Binding-site contacts:
Ligand atom C24 contacts residue SER176 of chain 1.A at 3.2 Å.
Ligand atom C6 contacts residue MET255 of chain 1.A at 3.4 Å (hydrophobic).
Ligand atom O1 contacts residue GLY219 of chain 1.A at 3.6 Å.
Ligand atom C39 contacts residue VAL78 of chain 1.A at 3.5 Å (hydrophobic).
Ligand atom C45 contacts residue LEU309 of chain 1.A at 3.5 Å (hydrophobic).
Ligand atom C24 contacts residue PHE134 of chain 1.A at 3.5 Å (hydrophobic).
Ligand atom C6 contacts residue THR308 of chain 1.A at 3.4 Å.
Ligand atom O4 contacts residue THR308 of chain 1.A at 2.9 Å (h-bond).
Ligand atom C36 contacts residue ALA82 of chain 1.A at 3.4 Å (hydrophobic).
Ligand atom C49 contacts residue PHE303 of chain 1.A at 3.3 Å (hydrophobic).
Ligand atom C11 contacts residue LEU222 of chain 1.A at 3.5 Å (hydrophobic).
Ligand atom C41 contacts residue PHE138 of chain 1.A at 3.5 Å (hydrophobic).
Ligand atom C23 contacts residue PHE134 of chain 1.A at 3.5 Å (hydrophobic).
Ligand atom C29 contacts residue LEU64 of chain 1.A at 3.5 Å (hydrophobic).
Ligand atom C20 contacts residue PHE138 of chain 1.A at 3.6 Å (hydrophobic).
Ligand atom C38 contacts residue VAL78 of chain 1.A at 3.6 Å (hydrophobic).
Ligand atom C1 contacts residue GLY219 of chain 1.A at 3.3 Å.
Ligand atom C48 contacts residue GLY16 of chain 1.A at 3.4 Å.
Ligand atom C50 contacts residue ILE302 of chain 1.A at 3.4 Å (hydrophobic).
Ligand atom C7 contacts residue MET255 of chain 1.A at 3.4 Å (hydrophobic).
Ligand atom C45 contacts residue VAL313 of chain 1.A at 3.1 Å (hydrophobic).
Ligand atom C9 contacts residue PRO268 of chain 1.A at 3.5 Å (hydrophobic).
Ligand atom C17 contacts residue PHE138 of chain 1.A at 3.3 Å (hydrophobic).
Ligand atom C22 contacts residue SER176 of chain 1.A at 3.4 Å.
Ligand atom C5 contacts residue THR304 of chain 1.A at 3.5 Å.
Ligand atom O1 contacts residue PHE215 of chain 1.A at 3.1 Å (h-bond).
Ligand atom C28 contacts residue LEU19 of chain 1.A at 3.6 Å (hydrophobic).
Ligand atom C1 contacts residue PHE215 of chain 1.A at 3.6 Å (hydrophobic).
Ligand atom O4 contacts residue LEU222 of chain 1.A at 3.3 Å.
Ligand atom C8 contacts residue PRO268 of chain 1.A at 3.5 Å (hydrophobic).
Ligand atom C21 contacts residue PHE138 of chain 1.A at 3.4 Å (hydrophobic).
Ligand atom C14 contacts residue ALA218 of chain 1.A at 3.5 Å (hydrophobic).
Ligand atom C8 contacts residue TRP265 of chain 1.A at 3.3 Å (hydrophobic).
Ligand atom C49 contacts residue TRP12 of chain 1.A at 3.4 Å (hydrophobic).
Ligand atom C29 contacts residue PHE22 of chain 1.A at 3.6 Å (hydrophobic).
Ligand atom C24 contacts residue MET23 of chain 1.A at 3.5 Å (hydrophobic).
Ligand atom C2 contacts residue PHE215 of chain 1.A at 3.2 Å (hydrophobic).
Ligand atom C47 contacts residue TRP12 of chain 1.A at 3.6 Å (hydrophobic).
Ligand atom C2 contacts residue GLY219 of chain 1.A at 3.2 Å.
Ligand atom C4 contacts residue THR304 of chain 1.A at 3.5 Å.

Sequence of chain 1.A:
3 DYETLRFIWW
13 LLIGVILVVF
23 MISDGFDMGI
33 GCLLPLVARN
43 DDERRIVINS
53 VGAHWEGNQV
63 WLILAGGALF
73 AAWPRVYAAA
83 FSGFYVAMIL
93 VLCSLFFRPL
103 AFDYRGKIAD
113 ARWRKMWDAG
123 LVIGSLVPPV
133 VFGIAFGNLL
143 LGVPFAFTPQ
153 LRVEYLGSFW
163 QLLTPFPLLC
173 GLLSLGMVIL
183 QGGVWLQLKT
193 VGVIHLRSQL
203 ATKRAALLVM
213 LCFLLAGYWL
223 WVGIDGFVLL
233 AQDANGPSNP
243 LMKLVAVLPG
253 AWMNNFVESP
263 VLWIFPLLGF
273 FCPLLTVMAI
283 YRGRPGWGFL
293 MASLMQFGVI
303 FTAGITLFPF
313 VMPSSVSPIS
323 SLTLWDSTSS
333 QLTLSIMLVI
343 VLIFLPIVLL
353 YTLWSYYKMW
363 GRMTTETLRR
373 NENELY

This small molecule binds to this protein.
Small molecule (SMILES): CC(C)=CCC/C(C)=C/CC/C(C)=C/CC/C(C)=C/CC/C(C)=C/CC/C(C)=C\CC/C(C)=C/CC/C(C)=C/CC1=CC(=O)c2ccccc2C1=O